Sequence of chain 1.C:
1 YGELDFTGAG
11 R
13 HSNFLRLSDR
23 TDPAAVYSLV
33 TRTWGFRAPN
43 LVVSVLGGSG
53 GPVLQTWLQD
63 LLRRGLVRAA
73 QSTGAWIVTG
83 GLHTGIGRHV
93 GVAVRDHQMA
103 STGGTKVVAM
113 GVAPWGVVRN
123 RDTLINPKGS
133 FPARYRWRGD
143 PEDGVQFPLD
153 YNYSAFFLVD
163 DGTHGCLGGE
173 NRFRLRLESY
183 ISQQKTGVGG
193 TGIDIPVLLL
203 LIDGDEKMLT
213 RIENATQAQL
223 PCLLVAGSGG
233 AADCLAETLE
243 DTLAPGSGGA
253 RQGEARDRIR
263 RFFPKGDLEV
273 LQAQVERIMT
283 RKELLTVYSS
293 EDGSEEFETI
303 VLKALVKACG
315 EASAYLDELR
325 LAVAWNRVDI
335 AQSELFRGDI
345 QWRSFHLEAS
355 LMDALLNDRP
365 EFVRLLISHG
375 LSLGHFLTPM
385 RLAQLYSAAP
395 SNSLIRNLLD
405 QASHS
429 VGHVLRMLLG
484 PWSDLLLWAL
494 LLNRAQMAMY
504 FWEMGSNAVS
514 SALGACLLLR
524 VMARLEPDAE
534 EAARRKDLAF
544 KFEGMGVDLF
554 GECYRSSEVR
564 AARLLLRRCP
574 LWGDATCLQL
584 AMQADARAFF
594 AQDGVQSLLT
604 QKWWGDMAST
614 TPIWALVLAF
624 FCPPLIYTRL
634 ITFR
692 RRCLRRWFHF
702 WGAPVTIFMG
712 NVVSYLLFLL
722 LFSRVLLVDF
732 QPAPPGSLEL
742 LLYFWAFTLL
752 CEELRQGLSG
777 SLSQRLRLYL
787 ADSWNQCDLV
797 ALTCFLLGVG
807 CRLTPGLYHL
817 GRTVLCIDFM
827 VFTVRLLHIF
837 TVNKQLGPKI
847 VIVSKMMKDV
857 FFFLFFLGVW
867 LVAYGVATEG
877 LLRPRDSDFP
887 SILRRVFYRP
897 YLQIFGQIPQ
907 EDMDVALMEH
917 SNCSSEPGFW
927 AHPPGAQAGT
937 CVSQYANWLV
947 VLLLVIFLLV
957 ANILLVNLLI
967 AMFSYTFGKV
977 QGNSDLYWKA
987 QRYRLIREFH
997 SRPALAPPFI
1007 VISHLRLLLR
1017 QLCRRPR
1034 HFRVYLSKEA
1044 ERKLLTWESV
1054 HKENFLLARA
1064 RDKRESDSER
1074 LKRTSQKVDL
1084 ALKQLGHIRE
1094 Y

Binding-site contacts:
Ligand atom CAA contacts residue LEU863 of chain 1.A at 3.7 Å (hydrophobic).
Ligand atom CAM contacts residue PRO886 of chain 1.A at 4.1 Å (hydrophobic).
Ligand atom CAS contacts residue VAL947 of chain 1.C at 3.8 Å (hydrophobic).
Ligand atom CAC contacts residue PHE893 of chain 1.A at 4.2 Å (hydrophobic).
Ligand atom CAB contacts residue Y011 of chain 1.G at 3.7 Å.
Ligand atom OAF contacts residue ALA912 of chain 1.C at 4.0 Å.
Ligand atom CAC contacts residue VAL951 of chain 1.C at 3.7 Å (hydrophobic).
Ligand atom CAD contacts residue PRO886 of chain 1.A at 4.2 Å (hydrophobic).
Ligand atom CAP contacts residue Y011 of chain 1.G at 4.0 Å.
Ligand atom CAA contacts residue GLY864 of chain 1.A at 3.8 Å.
Ligand atom CAB contacts residue TYR897 of chain 1.A at 3.3 Å (hydrophobic).
Ligand atom OAW contacts residue PRO886 of chain 1.A at 3.6 Å.
Ligand atom CAE contacts residue PHE893 of chain 1.A at 3.8 Å (hydrophobic).
Ligand atom CAT contacts residue VAL947 of chain 1.C at 3.7 Å (hydrophobic).
Ligand atom CAP contacts residue LEU948 of chain 1.C at 3.8 Å (hydrophobic).
Ligand atom CAB contacts residue LEU860 of chain 1.A at 3.8 Å (hydrophobic).
Ligand atom CAX contacts residue ALA912 of chain 1.C at 4.0 Å (hydrophobic).
Ligand atom CAD contacts residue LEU889 of chain 1.A at 3.8 Å (hydrophobic).
Ligand atom CAQ contacts residue LEU948 of chain 1.C at 3.7 Å (hydrophobic).
Ligand atom OAH contacts residue GLN933 of chain 1.A at 3.8 Å.
Ligand atom OAG contacts residue TRP944 of chain 1.C at 3.4 Å.
Ligand atom CBA contacts residue LEU860 of chain 1.A at 3.8 Å (hydrophobic).
Ligand atom CAR contacts residue PRO886 of chain 1.A at 3.8 Å (hydrophobic).
Ligand atom CAC contacts residue TYR897 of chain 1.A at 4.0 Å (hydrophobic).
Ligand atom CAJ contacts residue LEU867 of chain 1.A at 4.0 Å (hydrophobic).
Ligand atom CBC contacts residue TRP944 of chain 1.C at 4.0 Å (hydrophobic).
Ligand atom CAS contacts residue TYR894 of chain 1.A at 3.7 Å (hydrophobic).
Ligand atom CAO contacts residue Y011 of chain 1.G at 3.7 Å.
Ligand atom OAF contacts residue GLN933 of chain 1.A at 3.9 Å.
Ligand atom CAN contacts residue Y011 of chain 1.G at 4.0 Å.
Ligand atom CBF contacts residue VAL947 of chain 1.C at 3.9 Å (hydrophobic).
Ligand atom CAZ contacts residue TRP944 of chain 1.C at 4.1 Å (hydrophobic).
Ligand atom CAU contacts residue TYR894 of chain 1.A at 3.7 Å (hydrophobic).
Ligand atom CAA contacts residue LEU867 of chain 1.A at 3.6 Å (hydrophobic).
Ligand atom CBE contacts residue VAL951 of chain 1.C at 4.0 Å (hydrophobic).
Ligand atom CAY contacts residue PRO886 of chain 1.A at 4.0 Å (hydrophobic).
Ligand atom OAF contacts residue PRO886 of chain 1.A at 3.8 Å.
Ligand atom OAF contacts residue ARG890 of chain 1.A at 4.0 Å.
Ligand atom CBG contacts residue LEU948 of chain 1.C at 4.0 Å (hydrophobic).
Ligand atom CAV contacts residue TRP944 of chain 1.C at 4.0 Å (hydrophobic).

The small molecule below binds the protein below.
Small molecule (SMILES): CC(C)CCC[C@@H](C)[C@H]1CC[C@H]2[C@@H]3CC=C4C[C@@H](OC(=O)CCC(=O)O)CC[C@]4(C)[C@H]3CC[C@]12C

Sequence of chain 1.A:
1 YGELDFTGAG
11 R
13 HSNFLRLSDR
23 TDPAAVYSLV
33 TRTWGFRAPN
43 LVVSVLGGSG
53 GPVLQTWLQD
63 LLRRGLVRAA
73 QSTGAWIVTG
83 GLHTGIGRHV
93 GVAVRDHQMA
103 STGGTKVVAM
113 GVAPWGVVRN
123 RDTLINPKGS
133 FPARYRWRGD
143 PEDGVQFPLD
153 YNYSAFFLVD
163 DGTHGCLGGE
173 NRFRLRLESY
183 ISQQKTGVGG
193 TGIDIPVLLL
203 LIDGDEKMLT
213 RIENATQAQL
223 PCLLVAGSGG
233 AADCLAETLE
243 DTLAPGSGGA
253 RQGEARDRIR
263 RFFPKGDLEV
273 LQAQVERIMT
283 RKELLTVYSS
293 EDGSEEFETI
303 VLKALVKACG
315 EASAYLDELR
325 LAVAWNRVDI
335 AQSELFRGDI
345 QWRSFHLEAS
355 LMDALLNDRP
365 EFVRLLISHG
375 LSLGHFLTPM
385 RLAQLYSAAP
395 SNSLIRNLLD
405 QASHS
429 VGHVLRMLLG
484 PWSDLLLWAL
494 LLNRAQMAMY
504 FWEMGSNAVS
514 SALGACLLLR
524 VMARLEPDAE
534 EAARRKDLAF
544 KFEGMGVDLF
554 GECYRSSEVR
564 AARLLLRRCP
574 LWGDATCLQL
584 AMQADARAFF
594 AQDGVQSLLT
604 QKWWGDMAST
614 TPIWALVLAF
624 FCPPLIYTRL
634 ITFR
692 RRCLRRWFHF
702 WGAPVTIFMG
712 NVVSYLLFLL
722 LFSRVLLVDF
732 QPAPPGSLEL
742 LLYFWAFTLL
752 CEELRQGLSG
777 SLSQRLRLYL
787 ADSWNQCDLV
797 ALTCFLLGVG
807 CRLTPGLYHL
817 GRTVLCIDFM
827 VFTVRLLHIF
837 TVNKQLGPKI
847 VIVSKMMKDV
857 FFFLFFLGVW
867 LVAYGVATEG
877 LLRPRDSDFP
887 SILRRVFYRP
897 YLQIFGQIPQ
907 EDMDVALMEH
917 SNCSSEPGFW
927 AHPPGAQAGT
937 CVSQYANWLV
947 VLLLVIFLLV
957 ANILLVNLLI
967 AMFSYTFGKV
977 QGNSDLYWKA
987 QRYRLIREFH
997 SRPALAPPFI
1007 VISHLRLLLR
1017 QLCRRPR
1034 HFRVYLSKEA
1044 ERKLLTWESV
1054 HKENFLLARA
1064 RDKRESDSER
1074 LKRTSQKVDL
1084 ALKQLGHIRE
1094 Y